Sequence of chain 14.A:
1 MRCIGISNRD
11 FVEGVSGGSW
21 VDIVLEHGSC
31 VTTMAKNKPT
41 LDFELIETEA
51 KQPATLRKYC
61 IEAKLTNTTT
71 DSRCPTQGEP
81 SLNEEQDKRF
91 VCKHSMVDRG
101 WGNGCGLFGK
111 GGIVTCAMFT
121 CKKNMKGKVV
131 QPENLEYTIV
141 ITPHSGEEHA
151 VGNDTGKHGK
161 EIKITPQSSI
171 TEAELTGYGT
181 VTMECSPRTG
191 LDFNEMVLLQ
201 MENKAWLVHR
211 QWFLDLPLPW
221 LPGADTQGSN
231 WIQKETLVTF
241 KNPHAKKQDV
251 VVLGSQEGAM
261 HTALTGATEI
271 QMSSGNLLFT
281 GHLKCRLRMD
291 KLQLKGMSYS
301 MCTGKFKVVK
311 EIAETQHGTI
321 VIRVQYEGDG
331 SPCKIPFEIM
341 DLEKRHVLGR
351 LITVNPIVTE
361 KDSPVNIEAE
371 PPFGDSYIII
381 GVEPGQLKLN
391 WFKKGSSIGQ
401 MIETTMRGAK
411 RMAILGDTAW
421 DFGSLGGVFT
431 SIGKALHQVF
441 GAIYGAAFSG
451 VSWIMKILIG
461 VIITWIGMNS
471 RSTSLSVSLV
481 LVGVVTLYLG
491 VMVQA

Binding-site contacts:
Ligand atom C8 contacts residue ASN67 of chain 14.A at 4.2 Å.
Ligand atom C3 contacts residue ASN67 of chain 14.A at 3.8 Å.
Ligand atom C8 contacts residue PHE90 of chain 14.A at 3.9 Å (hydrophobic).
Ligand atom C5 contacts residue ASN67 of chain 14.A at 3.7 Å.
Ligand atom C1 contacts residue ASN67 of chain 14.A at 1.4 Å.
Ligand atom N2 contacts residue ASN67 of chain 14.A at 2.9 Å (h-bond).
Ligand atom C7 contacts residue ASN67 of chain 14.A at 3.7 Å.
Ligand atom C8 contacts residue MET118 of chain 14.A at 4.3 Å (hydrophobic).
Ligand atom O5 contacts residue ASN67 of chain 14.A at 2.4 Å (h-bond).
Ligand atom C4 contacts residue ASN67 of chain 14.A at 4.2 Å.
Ligand atom C2 contacts residue ASN67 of chain 14.A at 2.5 Å.
Ligand atom O7 contacts residue ASN67 of chain 14.A at 4.1 Å.

This small molecule binds to this protein.
Small molecule (SMILES): CC(=O)N[C@@H]1[C@@H](O)[C@H](O)[C@@H](CO)O[C@H]1O